Sequence of chain 1.D:
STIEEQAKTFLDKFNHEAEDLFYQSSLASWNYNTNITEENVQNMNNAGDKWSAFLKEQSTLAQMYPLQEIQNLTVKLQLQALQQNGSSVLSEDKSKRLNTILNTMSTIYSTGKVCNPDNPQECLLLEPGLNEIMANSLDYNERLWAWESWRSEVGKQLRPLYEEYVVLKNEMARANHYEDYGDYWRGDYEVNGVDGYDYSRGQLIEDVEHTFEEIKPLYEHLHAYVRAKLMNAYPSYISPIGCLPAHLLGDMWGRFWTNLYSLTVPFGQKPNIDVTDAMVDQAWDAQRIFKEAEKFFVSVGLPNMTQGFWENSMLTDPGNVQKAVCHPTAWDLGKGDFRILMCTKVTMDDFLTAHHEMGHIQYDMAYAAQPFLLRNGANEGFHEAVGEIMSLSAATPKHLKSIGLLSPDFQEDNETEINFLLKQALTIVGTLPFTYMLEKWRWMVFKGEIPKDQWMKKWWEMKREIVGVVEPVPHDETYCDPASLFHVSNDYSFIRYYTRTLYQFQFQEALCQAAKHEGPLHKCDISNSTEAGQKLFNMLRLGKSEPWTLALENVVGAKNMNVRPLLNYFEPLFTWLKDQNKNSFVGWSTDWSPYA

A protein and the small-molecule ligand that binds it are described below.
Small molecule (SMILES): CC(=O)N[C@H]1[C@H](O[C@H]2[C@H](O)[C@@H](NC(C)=O)CO[C@@H]2CO)O[C@H](CO)[C@@H](O[C@@H]2O[C@H](CO[C@H]3O[C@H](CO)[C@@H](O)[C@H](O)[C@@H]3O)[C@@H](O)[C@H](O[C@H]3O[C@H](CO)[C@@H](O)[C@H](O)[C@@H]3O)[C@@H]2O)[C@@H]1O

Binding-site contacts:
Ligand atom C1 contacts residue PHE486 of chain 1.D at 4.3 Å (hydrophobic).
Ligand atom O5 contacts residue HIS360 of chain 1.D at 4.2 Å.
Ligand atom O4 contacts residue PRO328 of chain 1.D at 3.6 Å (h-bond).
Ligand atom C5 contacts residue ASN85 of chain 1.D at 3.7 Å.
Ligand atom C2 contacts residue TYR492 of chain 1.D at 4.3 Å (hydrophobic).
Ligand atom O2 contacts residue GLU384 of chain 1.D at 4.0 Å.
Ligand atom C2 contacts residue ASN85 of chain 1.D at 2.5 Å.
Ligand atom C8 contacts residue ASN85 of chain 1.D at 4.0 Å.
Ligand atom N2 contacts residue TYR492 of chain 1.D at 4.3 Å.
Ligand atom C7 contacts residue ASN85 of chain 1.D at 3.7 Å.
Ligand atom O3 contacts residue GLU357 of chain 1.D at 4.1 Å.
Ligand atom O4 contacts residue THR329 of chain 1.D at 4.1 Å.
Ligand atom C5 contacts residue ARG496 of chain 1.D at 4.3 Å.
Ligand atom O4 contacts residue GLU357 of chain 1.D at 2.8 Å (salt-bridge).
Ligand atom O7 contacts residue ARG496 of chain 1.D at 3.3 Å (salt-bridge).
Ligand atom C8 contacts residue TYR492 of chain 1.D at 3.8 Å (hydrophobic).
Ligand atom C7 contacts residue TYR492 of chain 1.D at 3.9 Å (hydrophobic).
Ligand atom O7 contacts residue TYR492 of chain 1.D at 3.9 Å.
Ligand atom C1 contacts residue TYR492 of chain 1.D at 4.1 Å (hydrophobic).
Ligand atom O4 contacts residue HIS327 of chain 1.D at 3.9 Å.
Ligand atom C5 contacts residue HIS360 of chain 1.D at 3.9 Å.
Ligand atom C6 contacts residue TYR492 of chain 1.D at 4.3 Å (hydrophobic).
Ligand atom C4 contacts residue GLU357 of chain 1.D at 3.9 Å.
Ligand atom C6 contacts residue ALA330 of chain 1.D at 4.1 Å (hydrophobic).
Ligand atom O5 contacts residue PHE486 of chain 1.D at 3.6 Å.
Ligand atom O2 contacts residue TYR492 of chain 1.D at 3.9 Å.
Ligand atom C1 contacts residue ASN85 of chain 1.D at 1.4 Å.
Ligand atom C8 contacts residue ASP491 of chain 1.D at 4.1 Å.
Ligand atom O5 contacts residue ASN85 of chain 1.D at 2.4 Å (h-bond).
Ligand atom N2 contacts residue ASN85 of chain 1.D at 2.9 Å (h-bond).
Ligand atom O4 contacts residue ALA330 of chain 1.D at 4.3 Å.
Ligand atom O4 contacts residue HIS360 of chain 1.D at 4.1 Å.
Ligand atom O2 contacts residue HIS360 of chain 1.D at 3.6 Å.
Ligand atom C3 contacts residue ASN85 of chain 1.D at 3.8 Å.
Ligand atom C4 contacts residue ASN85 of chain 1.D at 4.2 Å.
Ligand atom C4 contacts residue HIS360 of chain 1.D at 3.5 Å.
Ligand atom O3 contacts residue TYR492 of chain 1.D at 3.6 Å.
Ligand atom C6 contacts residue HIS360 of chain 1.D at 3.5 Å.
Ligand atom O6 contacts residue ALA330 of chain 1.D at 3.5 Å (h-bond).
Ligand atom O3 contacts residue ARG496 of chain 1.D at 3.8 Å.